The protein below binds the small molecule below.
Small molecule (SMILES): CC(=O)N[C@@H]1[C@@H](O)[C@H](O)[C@@H](CO)O[C@H]1O

Binding-site contacts:
Ligand atom C4 contacts residue ASN37 of chain 1.A at 4.2 Å.
Ligand atom C7 contacts residue ASN37 of chain 1.A at 3.5 Å.
Ligand atom O5 contacts residue SER39 of chain 1.A at 4.3 Å.
Ligand atom O5 contacts residue ASN37 of chain 1.A at 2.4 Å (h-bond).
Ligand atom O7 contacts residue ASN37 of chain 1.A at 3.8 Å.
Ligand atom C5 contacts residue ASN37 of chain 1.A at 3.7 Å.
Ligand atom C3 contacts residue ASN37 of chain 1.A at 3.8 Å.
Ligand atom C2 contacts residue ASN37 of chain 1.A at 2.4 Å.
Ligand atom C6 contacts residue ASN37 of chain 1.A at 4.5 Å.
Ligand atom C1 contacts residue ASN37 of chain 1.A at 1.4 Å.
Ligand atom C1 contacts residue SER39 of chain 1.A at 4.2 Å.
Ligand atom N2 contacts residue ASN37 of chain 1.A at 2.9 Å (h-bond).

Sequence of chain 1.A:
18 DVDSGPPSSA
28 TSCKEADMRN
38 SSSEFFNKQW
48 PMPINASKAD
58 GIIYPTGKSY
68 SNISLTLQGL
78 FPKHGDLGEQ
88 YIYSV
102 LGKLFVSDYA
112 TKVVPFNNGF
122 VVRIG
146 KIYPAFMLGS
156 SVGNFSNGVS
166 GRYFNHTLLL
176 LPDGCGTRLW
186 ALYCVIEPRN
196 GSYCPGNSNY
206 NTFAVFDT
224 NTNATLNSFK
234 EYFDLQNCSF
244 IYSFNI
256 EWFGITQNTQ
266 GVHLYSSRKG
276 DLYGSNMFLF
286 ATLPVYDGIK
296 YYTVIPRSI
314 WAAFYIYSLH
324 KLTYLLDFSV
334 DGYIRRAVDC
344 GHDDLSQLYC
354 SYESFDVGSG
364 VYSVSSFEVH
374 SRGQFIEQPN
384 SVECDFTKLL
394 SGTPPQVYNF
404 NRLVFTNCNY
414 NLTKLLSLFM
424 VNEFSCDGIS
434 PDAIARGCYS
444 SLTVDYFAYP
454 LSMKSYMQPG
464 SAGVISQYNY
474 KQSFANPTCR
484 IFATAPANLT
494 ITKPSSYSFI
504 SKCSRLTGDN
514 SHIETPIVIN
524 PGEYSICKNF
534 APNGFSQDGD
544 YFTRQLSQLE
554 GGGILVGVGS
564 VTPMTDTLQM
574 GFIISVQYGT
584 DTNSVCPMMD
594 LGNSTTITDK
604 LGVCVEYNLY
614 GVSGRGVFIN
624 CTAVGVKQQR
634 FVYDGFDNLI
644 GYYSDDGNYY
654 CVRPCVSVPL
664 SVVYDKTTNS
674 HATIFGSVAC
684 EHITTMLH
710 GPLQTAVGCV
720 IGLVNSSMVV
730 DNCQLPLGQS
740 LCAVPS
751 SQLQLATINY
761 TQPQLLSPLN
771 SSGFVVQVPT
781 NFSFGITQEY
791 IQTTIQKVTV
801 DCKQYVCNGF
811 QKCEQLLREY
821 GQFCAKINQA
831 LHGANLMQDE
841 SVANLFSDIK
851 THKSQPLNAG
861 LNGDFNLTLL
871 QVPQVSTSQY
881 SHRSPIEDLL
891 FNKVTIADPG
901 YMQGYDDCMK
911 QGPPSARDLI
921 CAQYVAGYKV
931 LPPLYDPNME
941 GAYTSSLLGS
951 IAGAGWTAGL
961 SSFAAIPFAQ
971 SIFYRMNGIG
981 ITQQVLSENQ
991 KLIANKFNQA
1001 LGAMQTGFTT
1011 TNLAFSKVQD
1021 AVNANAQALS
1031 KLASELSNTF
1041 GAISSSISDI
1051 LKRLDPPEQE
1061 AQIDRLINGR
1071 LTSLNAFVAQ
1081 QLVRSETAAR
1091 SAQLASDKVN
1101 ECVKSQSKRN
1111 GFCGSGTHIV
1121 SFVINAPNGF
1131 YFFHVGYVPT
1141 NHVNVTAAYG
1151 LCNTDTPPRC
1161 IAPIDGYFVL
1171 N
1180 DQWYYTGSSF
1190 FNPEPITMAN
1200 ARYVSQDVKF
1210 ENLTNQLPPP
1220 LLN